The small molecule below binds the protein below.
Small molecule (SMILES): COc1ccc(C(=O)N[C@@H](CC(C)C)C(=O)N[C@@H](CC(C)C)B(O)O)c(Cl)c1

Binding-site contacts:
Ligand atom C12 contacts residue GLY69 of chain 1.M at 3.5 Å.
Ligand atom C13 contacts residue LEU126 of chain 1.M at 3.8 Å (hydrophobic).
Ligand atom B28 contacts residue GLY69 of chain 1.M at 3.8 Å.
Ligand atom C20 contacts residue LEU126 of chain 1.M at 3.7 Å (hydrophobic).
Ligand atom B28 contacts residue SER98 of chain 1.M at 1.7 Å.
Ligand atom O11 contacts residue LEU126 of chain 1.M at 2.9 Å (h-bond).
Ligand atom C06 contacts residue MET99 of chain 1.M at 3.7 Å (hydrophobic).
Ligand atom C05 contacts residue VAL71 of chain 1.M at 3.7 Å (hydrophobic).
Ligand atom O03 contacts residue GLY68 of chain 1.M at 3.3 Å.
Ligand atom C07 contacts residue MET99 of chain 1.M at 3.5 Å (hydrophobic).
Ligand atom O26 contacts residue ILE143 of chain 1.M at 3.7 Å.
Ligand atom O03 contacts residue SER98 of chain 1.M at 2.7 Å (h-bond).
Ligand atom O03 contacts residue GLY69 of chain 1.M at 2.6 Å (h-bond).
Ligand atom O02 contacts residue HIS123 of chain 1.M at 3.5 Å (h-bond).
Ligand atom CL01 contacts residue LEU126 of chain 1.M at 3.2 Å.
Ligand atom C10 contacts residue GLY69 of chain 1.M at 3.6 Å.
Ligand atom C05 contacts residue SER98 of chain 1.M at 3.2 Å.
Ligand atom C18 contacts residue VAL71 of chain 1.M at 3.8 Å (hydrophobic).
Ligand atom O19 contacts residue VAL71 of chain 1.M at 3.0 Å (h-bond).
Ligand atom C06 contacts residue SER98 of chain 1.M at 3.2 Å.
Ligand atom C22 contacts residue HIS142 of chain 1.M at 3.8 Å.
Ligand atom B28 contacts residue HIS123 of chain 1.M at 3.6 Å.
Ligand atom N17 contacts residue LEU126 of chain 1.M at 2.8 Å (h-bond).
Ligand atom C27 contacts residue ALA139 of chain 1.M at 3.8 Å (hydrophobic).
Ligand atom CL01 contacts residue GLY127 of chain 1.M at 3.5 Å.
Ligand atom C05 contacts residue MET99 of chain 1.M at 3.7 Å (hydrophobic).
Ligand atom C08 contacts residue GLN124 of chain 1.M at 3.6 Å.
Ligand atom C04 contacts residue SER98 of chain 1.M at 2.7 Å.
Ligand atom O11 contacts residue PRO125 of chain 1.M at 3.2 Å.
Ligand atom B28 contacts residue MET99 of chain 1.M at 3.5 Å.
Ligand atom N09 contacts residue GLY69 of chain 1.M at 2.8 Å (h-bond).
Ligand atom C08 contacts residue PRO125 of chain 1.M at 3.4 Å (hydrophobic).
Ligand atom C04 contacts residue GLY69 of chain 1.M at 3.8 Å.
Ligand atom O02 contacts residue SER98 of chain 1.M at 2.7 Å (h-bond).
Ligand atom C18 contacts residue LEU126 of chain 1.M at 3.8 Å (hydrophobic).
Ligand atom C25 contacts residue LEU126 of chain 1.M at 3.4 Å (hydrophobic).
Ligand atom C12 contacts residue LEU126 of chain 1.M at 3.7 Å (hydrophobic).
Ligand atom O03 contacts residue MET99 of chain 1.M at 2.9 Å (h-bond).
Ligand atom C08 contacts residue HIS123 of chain 1.M at 3.4 Å.
Ligand atom O26 contacts residue HIS142 of chain 1.M at 3.1 Å (h-bond).

Sequence of chain 1.M:
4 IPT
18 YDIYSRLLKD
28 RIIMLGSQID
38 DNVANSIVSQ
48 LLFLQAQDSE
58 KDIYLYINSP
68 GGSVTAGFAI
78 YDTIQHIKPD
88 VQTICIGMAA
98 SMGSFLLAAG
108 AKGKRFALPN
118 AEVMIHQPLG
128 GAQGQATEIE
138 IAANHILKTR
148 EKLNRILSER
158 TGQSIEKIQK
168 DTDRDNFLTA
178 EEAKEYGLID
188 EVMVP